Sequence of chain 1.S:
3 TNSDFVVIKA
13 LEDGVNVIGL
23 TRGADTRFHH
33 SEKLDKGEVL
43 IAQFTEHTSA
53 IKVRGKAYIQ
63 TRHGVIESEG

This small molecule binds to this protein.
Small molecule (SMILES): N[C@@H](Cc1c[nH]c2ccccc12)C(=O)O

Binding-site contacts:
Ligand atom CZ2 contacts residue ALA44 of chain 1.R at 3.9 Å (hydrophobic).
Ligand atom O contacts residue ARG24 of chain 1.S at 3.5 Å.
Ligand atom CB contacts residue THR23 of chain 1.S at 3.8 Å.
Ligand atom CA contacts residue GLY25 of chain 1.S at 3.5 Å.
Ligand atom OXT contacts residue THR47 of chain 1.R at 2.5 Å (h-bond).
Ligand atom C contacts residue GLY25 of chain 1.S at 3.5 Å.
Ligand atom OXT contacts residue HIS31 of chain 1.R at 3.9 Å.
Ligand atom N contacts residue ASP27 of chain 1.S at 3.0 Å (salt-bridge).
Ligand atom CD2 contacts residue THR50 of chain 1.R at 4.0 Å.
Ligand atom OXT contacts residue HIS49 of chain 1.R at 3.7 Å.
Ligand atom C contacts residue SER51 of chain 1.S at 3.6 Å.
Ligand atom CA contacts residue THR23 of chain 1.S at 3.8 Å.
Ligand atom NE1 contacts residue GLN45 of chain 1.R at 2.8 Å (h-bond).
Ligand atom CE3 contacts residue HIS32 of chain 1.R at 3.9 Å.
Ligand atom CG contacts residue SER51 of chain 1.S at 3.9 Å.
Ligand atom CZ3 contacts residue GLY21 of chain 1.R at 3.5 Å.
Ligand atom NE1 contacts residue ALA44 of chain 1.R at 3.7 Å.
Ligand atom O contacts residue GLY25 of chain 1.S at 3.0 Å (h-bond).
Ligand atom CE2 contacts residue GLN45 of chain 1.R at 3.9 Å.
Ligand atom OXT contacts residue THR50 of chain 1.R at 2.8 Å (h-bond).
Ligand atom N contacts residue GLY25 of chain 1.S at 2.8 Å (h-bond).
Ligand atom N contacts residue ARG24 of chain 1.S at 3.8 Å.
Ligand atom CZ3 contacts residue HIS32 of chain 1.R at 4.0 Å.
Ligand atom CE2 contacts residue ALA44 of chain 1.R at 3.9 Å (hydrophobic).
Ligand atom CD1 contacts residue THR47 of chain 1.R at 3.8 Å.
Ligand atom C contacts residue THR47 of chain 1.R at 3.4 Å.
Ligand atom CE2 contacts residue THR50 of chain 1.R at 4.0 Å.
Ligand atom CB contacts residue SER51 of chain 1.S at 3.5 Å.
Ligand atom O contacts residue THR47 of chain 1.R at 3.6 Å (h-bond).
Ligand atom CD1 contacts residue GLN45 of chain 1.R at 3.5 Å.
Ligand atom CD1 contacts residue SER51 of chain 1.S at 3.5 Å.
Ligand atom N contacts residue THR28 of chain 1.S at 2.9 Å (h-bond).
Ligand atom CB contacts residue THR28 of chain 1.S at 3.5 Å.
Ligand atom CA contacts residue SER51 of chain 1.S at 4.0 Å.
Ligand atom CH2 contacts residue GLY21 of chain 1.R at 3.4 Å.
Ligand atom CA contacts residue THR28 of chain 1.S at 3.2 Å.
Ligand atom N contacts residue THR23 of chain 1.S at 2.7 Å (h-bond).
Ligand atom CZ2 contacts residue ILE53 of chain 1.R at 3.9 Å (hydrophobic).
Ligand atom C contacts residue THR50 of chain 1.R at 3.9 Å.
Ligand atom O contacts residue SER51 of chain 1.S at 2.9 Å (h-bond).

Sequence of chain 1.R:
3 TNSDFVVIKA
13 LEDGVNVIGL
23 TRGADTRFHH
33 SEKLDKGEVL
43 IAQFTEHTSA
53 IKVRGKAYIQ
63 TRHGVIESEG